The small molecule below binds the protein below.
Small molecule (SMILES): CC(=O)N[C@@H]1[C@@H](O)[C@H](O)[C@@H](CO)O[C@H]1O

Binding-site contacts:
Ligand atom C8 contacts residue ASN465 of chain 1.A at 4.4 Å.
Ligand atom O5 contacts residue ASN465 of chain 1.A at 2.4 Å (h-bond).
Ligand atom C1 contacts residue ASN465 of chain 1.A at 1.4 Å.
Ligand atom C2 contacts residue ASN465 of chain 1.A at 2.4 Å.
Ligand atom C6 contacts residue SER467 of chain 1.A at 4.3 Å.
Ligand atom N2 contacts residue ASN465 of chain 1.A at 2.9 Å (h-bond).
Ligand atom C5 contacts residue ASN465 of chain 1.A at 3.7 Å.
Ligand atom C3 contacts residue ASN465 of chain 1.A at 3.8 Å.
Ligand atom C7 contacts residue ASN465 of chain 1.A at 3.2 Å.
Ligand atom O7 contacts residue ASN465 of chain 1.A at 3.2 Å (h-bond).
Ligand atom C4 contacts residue ASN465 of chain 1.A at 4.2 Å.

Sequence of chain 1.A:
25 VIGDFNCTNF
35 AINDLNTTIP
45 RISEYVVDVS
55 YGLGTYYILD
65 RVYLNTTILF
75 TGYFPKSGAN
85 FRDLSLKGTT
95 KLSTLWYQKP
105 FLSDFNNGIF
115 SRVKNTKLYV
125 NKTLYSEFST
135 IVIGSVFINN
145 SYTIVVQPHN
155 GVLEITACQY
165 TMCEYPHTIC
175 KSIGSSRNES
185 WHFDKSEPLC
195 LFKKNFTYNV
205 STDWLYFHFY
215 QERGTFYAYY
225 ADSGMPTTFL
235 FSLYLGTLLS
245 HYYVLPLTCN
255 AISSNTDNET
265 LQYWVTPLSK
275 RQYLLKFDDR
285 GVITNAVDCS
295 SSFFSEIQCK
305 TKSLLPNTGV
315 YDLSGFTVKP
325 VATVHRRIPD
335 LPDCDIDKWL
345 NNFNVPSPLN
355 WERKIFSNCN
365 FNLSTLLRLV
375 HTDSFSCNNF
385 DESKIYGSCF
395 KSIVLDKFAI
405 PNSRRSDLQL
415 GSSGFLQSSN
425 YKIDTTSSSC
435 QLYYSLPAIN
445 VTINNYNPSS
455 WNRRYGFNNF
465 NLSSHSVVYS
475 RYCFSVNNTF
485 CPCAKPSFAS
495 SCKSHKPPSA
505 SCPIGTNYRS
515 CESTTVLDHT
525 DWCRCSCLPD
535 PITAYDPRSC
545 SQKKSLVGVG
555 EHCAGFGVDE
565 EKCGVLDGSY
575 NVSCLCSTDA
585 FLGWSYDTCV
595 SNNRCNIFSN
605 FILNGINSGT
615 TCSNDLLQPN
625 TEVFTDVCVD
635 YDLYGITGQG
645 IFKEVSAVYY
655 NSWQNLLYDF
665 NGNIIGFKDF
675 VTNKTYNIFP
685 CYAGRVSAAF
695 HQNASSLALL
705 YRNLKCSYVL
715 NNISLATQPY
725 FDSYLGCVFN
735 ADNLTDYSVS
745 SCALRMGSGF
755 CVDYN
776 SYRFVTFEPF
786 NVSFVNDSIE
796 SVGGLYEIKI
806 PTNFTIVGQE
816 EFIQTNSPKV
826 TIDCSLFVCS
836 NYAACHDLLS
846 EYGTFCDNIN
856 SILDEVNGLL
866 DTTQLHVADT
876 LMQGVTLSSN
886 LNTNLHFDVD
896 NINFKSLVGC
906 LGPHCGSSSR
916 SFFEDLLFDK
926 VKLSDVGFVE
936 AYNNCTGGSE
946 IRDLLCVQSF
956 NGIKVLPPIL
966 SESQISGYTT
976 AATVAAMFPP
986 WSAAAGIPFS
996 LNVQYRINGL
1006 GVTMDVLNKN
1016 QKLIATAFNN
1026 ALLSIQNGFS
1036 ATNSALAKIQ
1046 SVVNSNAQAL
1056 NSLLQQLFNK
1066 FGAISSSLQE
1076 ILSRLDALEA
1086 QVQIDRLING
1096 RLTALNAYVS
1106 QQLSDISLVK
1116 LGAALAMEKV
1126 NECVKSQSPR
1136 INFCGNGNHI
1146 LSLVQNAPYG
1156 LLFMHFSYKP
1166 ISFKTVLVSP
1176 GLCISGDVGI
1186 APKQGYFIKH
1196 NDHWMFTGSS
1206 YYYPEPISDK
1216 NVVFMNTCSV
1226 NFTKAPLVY